Binding-site contacts:
Ligand atom CB contacts residue TRP226 of chain 1.E at 3.6 Å (hydrophobic).
Ligand atom CB contacts residue TYR229 of chain 1.E at 3.7 Å (hydrophobic).
Ligand atom N contacts residue TYR51 of chain 1.E at 3.5 Å (h-bond).
Ligand atom OG contacts residue GLY49 of chain 1.E at 2.8 Å (h-bond).
Ligand atom N contacts residue TYR38 of chain 1.E at 3.5 Å (h-bond).
Ligand atom OG contacts residue THR152 of chain 1.E at 3.0 Å.
Ligand atom CB contacts residue THR152 of chain 1.E at 3.4 Å.
Ligand atom CG contacts residue GLN46 of chain 1.E at 3.5 Å.
Ligand atom C contacts residue TYR51 of chain 1.E at 3.7 Å (hydrophobic).
Ligand atom O contacts residue TYR229 of chain 1.E at 3.2 Å (h-bond).
Ligand atom CE1 contacts residue GLY49 of chain 1.E at 3.8 Å.
Ligand atom CG contacts residue TYR38 of chain 1.E at 3.7 Å (hydrophobic).
Ligand atom CB contacts residue SER153 of chain 1.E at 3.7 Å.
Ligand atom CA contacts residue TYR229 of chain 1.E at 3.7 Å (hydrophobic).
Ligand atom CB contacts residue ARG173 of chain 1.E at 3.4 Å.
Ligand atom OG contacts residue TRP48 of chain 1.E at 3.4 Å.
Ligand atom OE1 contacts residue TYR229 of chain 1.E at 3.5 Å.
Ligand atom NE2 contacts residue ASP40 of chain 1.E at 3.5 Å (salt-bridge).
Ligand atom ND1 contacts residue TYR38 of chain 1.E at 2.8 Å (h-bond).
Ligand atom O contacts residue TYR229 of chain 1.E at 3.8 Å.
Ligand atom CD2 contacts residue ZN1 of chain 1.GA at 3.6 Å.
Ligand atom CG contacts residue ASP175 of chain 1.E at 3.7 Å.
Ligand atom O contacts residue SER153 of chain 1.E at 3.4 Å (h-bond).
Ligand atom CD contacts residue TYR229 of chain 1.E at 3.5 Å (hydrophobic).
Ligand atom O contacts residue GLN46 of chain 1.E at 2.9 Å (h-bond).
Ligand atom O contacts residue TYR51 of chain 1.E at 2.9 Å (h-bond).
Ligand atom C contacts residue TYR229 of chain 1.E at 3.2 Å (hydrophobic).
Ligand atom NE2 contacts residue TYR229 of chain 1.E at 3.6 Å.
Ligand atom O contacts residue ARG173 of chain 1.E at 2.8 Å (salt-bridge).
Ligand atom NE2 contacts residue ZN1 of chain 1.GA at 2.7 Å.
Ligand atom CB contacts residue TYR229 of chain 1.E at 3.6 Å (hydrophobic).
Ligand atom N contacts residue TYR229 of chain 1.E at 3.6 Å (h-bond).
Ligand atom CB contacts residue GLN46 of chain 1.E at 3.7 Å.
Ligand atom N contacts residue TYR229 of chain 1.E at 3.8 Å.
Ligand atom OE1 contacts residue ASN230 of chain 1.E at 2.9 Å (h-bond).
Ligand atom CE1 contacts residue TYR38 of chain 1.E at 3.3 Å (hydrophobic).
Ligand atom N contacts residue GLN46 of chain 1.E at 3.1 Å (h-bond).
Ligand atom CE1 contacts residue ZN1 of chain 1.GA at 3.6 Å.
Ligand atom C contacts residue TYR229 of chain 1.E at 3.8 Å (hydrophobic).
Ligand atom OE1 contacts residue ARG156 of chain 1.E at 3.0 Å (salt-bridge).

Sequence of chain 1.E:
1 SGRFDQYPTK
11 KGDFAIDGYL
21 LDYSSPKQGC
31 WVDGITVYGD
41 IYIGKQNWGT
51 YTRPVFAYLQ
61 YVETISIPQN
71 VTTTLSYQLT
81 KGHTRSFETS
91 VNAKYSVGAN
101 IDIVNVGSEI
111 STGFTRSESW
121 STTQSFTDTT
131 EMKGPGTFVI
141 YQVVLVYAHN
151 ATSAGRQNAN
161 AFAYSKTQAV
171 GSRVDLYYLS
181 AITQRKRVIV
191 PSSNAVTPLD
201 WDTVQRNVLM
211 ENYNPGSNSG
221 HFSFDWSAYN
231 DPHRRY

The small molecule below binds the protein below.
Small molecule (SMILES): CC[C@H](C)[C@H](NC(=O)[C@H](CO)NC(=O)[C@H](Cc1cnc[nH]1)NC(=O)[C@H](CO)NC(=O)[C@H](CCC(N)=O)NC(=O)[C@@H]1CCCN1)C(=O)N[C@@H](CCC(=O)O)C(=O)N[C@H](C=O)CC(C)C